Binding-site contacts:
Ligand atom O5 contacts residue ILE288 of chain 1.D at 3.6 Å.
Ligand atom C4 contacts residue ASN267 of chain 1.D at 4.2 Å.
Ligand atom O6 contacts residue ILE288 of chain 1.D at 3.5 Å.
Ligand atom C1 contacts residue ASN267 of chain 1.D at 1.4 Å.
Ligand atom C7 contacts residue ASN267 of chain 1.D at 3.2 Å.
Ligand atom C5 contacts residue ASN267 of chain 1.D at 3.6 Å.
Ligand atom O5 contacts residue ASN267 of chain 1.D at 2.3 Å (h-bond).
Ligand atom O7 contacts residue ASN267 of chain 1.D at 3.4 Å (h-bond).
Ligand atom C2 contacts residue ASN267 of chain 1.D at 2.5 Å.
Ligand atom C1 contacts residue ILE288 of chain 1.D at 4.2 Å (hydrophobic).
Ligand atom C6 contacts residue ILE288 of chain 1.D at 4.4 Å (hydrophobic).
Ligand atom C8 contacts residue GLN408 of chain 1.D at 4.0 Å.
Ligand atom C3 contacts residue ASN267 of chain 1.D at 3.8 Å.
Ligand atom C8 contacts residue ASN267 of chain 1.D at 3.9 Å.
Ligand atom N2 contacts residue ASN267 of chain 1.D at 2.9 Å (h-bond).

This protein binds this small molecule.
Small molecule (SMILES): CC(=O)N[C@H]1[C@H](O[C@H]2[C@H](O)[C@@H](NC(C)=O)CO[C@@H]2CO)O[C@H](CO)[C@@H](O[C@@H]2O[C@H](CO)[C@@H](O)[C@H](O)[C@@H]2O)[C@@H]1O

Sequence of chain 1.D:
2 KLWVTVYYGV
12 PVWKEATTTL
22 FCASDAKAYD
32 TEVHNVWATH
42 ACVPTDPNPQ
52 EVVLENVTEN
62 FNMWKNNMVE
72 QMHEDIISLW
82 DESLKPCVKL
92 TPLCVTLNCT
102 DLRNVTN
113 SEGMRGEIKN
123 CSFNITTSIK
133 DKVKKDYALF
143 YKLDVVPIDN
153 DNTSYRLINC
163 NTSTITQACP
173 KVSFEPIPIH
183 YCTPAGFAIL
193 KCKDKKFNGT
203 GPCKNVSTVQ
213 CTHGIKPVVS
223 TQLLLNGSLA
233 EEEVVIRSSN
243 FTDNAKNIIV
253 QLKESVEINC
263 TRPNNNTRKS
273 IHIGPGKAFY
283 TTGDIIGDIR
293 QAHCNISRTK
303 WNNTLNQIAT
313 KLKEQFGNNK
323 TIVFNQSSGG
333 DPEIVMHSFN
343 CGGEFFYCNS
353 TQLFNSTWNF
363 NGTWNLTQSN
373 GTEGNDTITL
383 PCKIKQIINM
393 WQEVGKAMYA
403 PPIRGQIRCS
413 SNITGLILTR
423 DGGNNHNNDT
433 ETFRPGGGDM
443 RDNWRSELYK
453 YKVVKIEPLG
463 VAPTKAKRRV